A protein and the small-molecule ligand that binds it are described below.
Small molecule (SMILES): CC(C)C[C@H](N)C(=O)N[C@@H](CCC(=O)O)C(=O)N[C@@H](C)C(=O)N[C@@H](CS)C(=O)N[C@@H](C)C(=O)N[C@H](C=O)Cc1ccccc1

Binding-site contacts:
Ligand atom CE2 contacts residue VAL41 of chain 1.A at 4.0 Å (hydrophobic).
Ligand atom CD1 contacts residue VAL41 of chain 1.A at 3.6 Å (hydrophobic).
Ligand atom O contacts residue LYS63 of chain 1.A at 4.0 Å.
Ligand atom CZ contacts residue ASP37 of chain 1.A at 3.8 Å.
Ligand atom N contacts residue ALA329 of chain 1.A at 3.9 Å.
Ligand atom CG contacts residue VAL41 of chain 1.A at 3.6 Å (hydrophobic).
Ligand atom C contacts residue LYS63 of chain 1.A at 3.4 Å.
Ligand atom CB contacts residue LYS63 of chain 1.A at 3.9 Å.
Ligand atom CE2 contacts residue ASP37 of chain 1.A at 4.4 Å.
Ligand atom CA contacts residue CYS64 of chain 1.A at 3.5 Å (hydrophobic).
Ligand atom CA contacts residue TYR59 of chain 1.A at 4.5 Å (hydrophobic).
Ligand atom CD2 contacts residue VAL41 of chain 1.A at 3.8 Å (hydrophobic).
Ligand atom CE2 contacts residue THR60 of chain 1.A at 3.8 Å.
Ligand atom CB contacts residue VAL41 of chain 1.A at 4.2 Å (hydrophobic).
Ligand atom CD2 contacts residue LEU44 of chain 1.A at 4.0 Å (hydrophobic).
Ligand atom O contacts residue LYS63 of chain 1.A at 4.2 Å.
Ligand atom CB contacts residue CYS64 of chain 1.A at 3.1 Å (hydrophobic).
Ligand atom CE2 contacts residue ILE40 of chain 1.A at 3.9 Å (hydrophobic).
Ligand atom CE1 contacts residue VAL41 of chain 1.A at 3.9 Å (hydrophobic).
Ligand atom CE1 contacts residue ASP37 of chain 1.A at 4.0 Å.
Ligand atom CE2 contacts residue CYS64 of chain 1.A at 4.1 Å (hydrophobic).
Ligand atom N contacts residue LYS63 of chain 1.A at 4.2 Å.
Ligand atom CD2 contacts residue LYS333 of chain 1.A at 3.6 Å.
Ligand atom CA contacts residue LYS63 of chain 1.A at 3.7 Å.
Ligand atom C contacts residue LYS63 of chain 1.A at 4.3 Å.
Ligand atom N contacts residue CYS64 of chain 1.A at 3.9 Å.
Ligand atom O contacts residue LYS63 of chain 1.A at 2.8 Å (salt-bridge).
Ligand atom N contacts residue TYR59 of chain 1.A at 3.8 Å.
Ligand atom C contacts residue CYS64 of chain 1.A at 4.1 Å (hydrophobic).
Ligand atom N contacts residue LYS63 of chain 1.A at 3.0 Å (salt-bridge).
Ligand atom N contacts residue LYS63 of chain 1.A at 3.7 Å.
Ligand atom CZ contacts residue THR60 of chain 1.A at 3.9 Å.
Ligand atom CZ contacts residue VAL41 of chain 1.A at 4.1 Å (hydrophobic).
Ligand atom C contacts residue LYS63 of chain 1.A at 3.5 Å.
Ligand atom CA contacts residue LYS63 of chain 1.A at 3.8 Å.
Ligand atom SG contacts residue LEU44 of chain 1.A at 4.3 Å.
Ligand atom CA contacts residue LYS63 of chain 1.A at 3.6 Å.
Ligand atom SG contacts residue CYS64 of chain 1.A at 2.0 Å (h-bond).
Ligand atom CD2 contacts residue CYS64 of chain 1.A at 3.7 Å (hydrophobic).

Sequence of chain 1.A:
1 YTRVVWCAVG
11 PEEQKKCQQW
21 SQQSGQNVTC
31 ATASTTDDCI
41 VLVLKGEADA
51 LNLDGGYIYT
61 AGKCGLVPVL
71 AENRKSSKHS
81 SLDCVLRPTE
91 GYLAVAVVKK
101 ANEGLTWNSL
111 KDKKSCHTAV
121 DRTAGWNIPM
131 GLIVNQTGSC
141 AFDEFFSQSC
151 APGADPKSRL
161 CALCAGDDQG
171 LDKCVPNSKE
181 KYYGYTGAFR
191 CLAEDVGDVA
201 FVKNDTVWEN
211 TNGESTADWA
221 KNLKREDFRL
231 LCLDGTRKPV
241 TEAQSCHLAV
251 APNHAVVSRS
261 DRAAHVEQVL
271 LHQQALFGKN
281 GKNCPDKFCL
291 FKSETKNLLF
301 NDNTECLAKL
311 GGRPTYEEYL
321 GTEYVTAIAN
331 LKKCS